Sequence of chain 1.A:
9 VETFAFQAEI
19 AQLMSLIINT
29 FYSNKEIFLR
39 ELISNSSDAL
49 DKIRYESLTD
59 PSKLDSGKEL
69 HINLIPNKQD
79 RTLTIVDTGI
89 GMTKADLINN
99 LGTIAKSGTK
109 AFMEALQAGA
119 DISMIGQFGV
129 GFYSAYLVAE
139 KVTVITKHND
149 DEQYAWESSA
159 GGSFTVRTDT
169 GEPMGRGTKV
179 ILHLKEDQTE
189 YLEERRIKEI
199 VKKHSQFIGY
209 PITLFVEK

A small-molecule ligand and the protein it binds are described below.
Small molecule (SMILES): COc1ccc(-c2c(-c3cc(Cl)c(O)cc3O)noc2NC(=O)C(C)C)cc1

Binding-site contacts:
Ligand atom N01 contacts residue GLY89 of chain 1.A at 3.8 Å.
Ligand atom O02 contacts residue ILE88 of chain 1.A at 3.5 Å.
Ligand atom O19 contacts residue ALA47 of chain 1.A at 3.2 Å.
Ligand atom C18 contacts residue THR176 of chain 1.A at 3.8 Å.
Ligand atom C03 contacts residue ILE88 of chain 1.A at 3.8 Å (hydrophobic).
Ligand atom C15 contacts residue ASN43 of chain 1.A at 3.8 Å.
Ligand atom C09 contacts residue ASN43 of chain 1.A at 3.5 Å.
Ligand atom O19 contacts residue ASN43 of chain 1.A at 3.9 Å.
Ligand atom O20 contacts residue ASN43 of chain 1.A at 3.6 Å.
Ligand atom O20 contacts residue VAL178 of chain 1.A at 3.5 Å.
Ligand atom N01 contacts residue MET90 of chain 1.A at 3.7 Å.
Ligand atom C03 contacts residue MET90 of chain 1.A at 3.6 Å (hydrophobic).
Ligand atom C14 contacts residue MET90 of chain 1.A at 3.5 Å (hydrophobic).
Ligand atom O02 contacts residue MET90 of chain 1.A at 3.5 Å.
Ligand atom C03 contacts residue GLY89 of chain 1.A at 3.9 Å.
Ligand atom C17 contacts residue SER44 of chain 1.A at 3.7 Å.
Ligand atom O19 contacts residue SER44 of chain 1.A at 3.7 Å.
Ligand atom C05 contacts residue MET90 of chain 1.A at 3.9 Å (hydrophobic).
Ligand atom C18 contacts residue ASP85 of chain 1.A at 3.4 Å.
Ligand atom CL1 contacts residue ASN43 of chain 1.A at 3.5 Å.
Ligand atom O19 contacts residue ASP85 of chain 1.A at 2.7 Å (salt-bridge).
Ligand atom O02 contacts residue GLY89 of chain 1.A at 3.2 Å (h-bond).
Ligand atom C13 contacts residue LEU99 of chain 1.A at 3.9 Å (hydrophobic).
Ligand atom C05 contacts residue ALA47 of chain 1.A at 3.7 Å (hydrophobic).
Ligand atom CL1 contacts residue PHE130 of chain 1.A at 3.3 Å.
Ligand atom N01 contacts residue ALA47 of chain 1.A at 3.6 Å.
Ligand atom C17 contacts residue ASN43 of chain 1.A at 3.8 Å.
Ligand atom N08 contacts residue ILE88 of chain 1.A at 3.6 Å.
Ligand atom N01 contacts residue THR176 of chain 1.A at 3.2 Å (h-bond).
Ligand atom C04 contacts residue ALA47 of chain 1.A at 3.9 Å (hydrophobic).
Ligand atom O19 contacts residue THR176 of chain 1.A at 3.6 Å.
Ligand atom C16 contacts residue ASN43 of chain 1.A at 3.5 Å.
Ligand atom C10 contacts residue ASN43 of chain 1.A at 3.6 Å.
Ligand atom C17 contacts residue ASP85 of chain 1.A at 3.4 Å.
Ligand atom C04 contacts residue MET90 of chain 1.A at 3.9 Å (hydrophobic).
Ligand atom O02 contacts residue ALA47 of chain 1.A at 3.7 Å.
Ligand atom C18 contacts residue ASN43 of chain 1.A at 3.9 Å.
Ligand atom C27 contacts residue LYS50 of chain 1.A at 3.3 Å.
Ligand atom C23 contacts residue ASN43 of chain 1.A at 3.4 Å.
Ligand atom O20 contacts residue LEU40 of chain 1.A at 3.8 Å.